Sequence of chain 1.E:
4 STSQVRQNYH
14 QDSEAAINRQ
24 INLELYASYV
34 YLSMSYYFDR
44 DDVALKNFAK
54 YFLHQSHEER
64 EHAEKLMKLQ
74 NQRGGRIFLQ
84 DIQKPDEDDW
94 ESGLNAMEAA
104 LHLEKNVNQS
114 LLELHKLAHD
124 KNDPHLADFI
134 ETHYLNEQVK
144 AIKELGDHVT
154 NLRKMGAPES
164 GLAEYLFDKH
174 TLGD

This small molecule binds to this protein.
Small molecule (SMILES): O=C(NO)c1cccc(C(=O)NO)c1

Sequence of chain 1.F:
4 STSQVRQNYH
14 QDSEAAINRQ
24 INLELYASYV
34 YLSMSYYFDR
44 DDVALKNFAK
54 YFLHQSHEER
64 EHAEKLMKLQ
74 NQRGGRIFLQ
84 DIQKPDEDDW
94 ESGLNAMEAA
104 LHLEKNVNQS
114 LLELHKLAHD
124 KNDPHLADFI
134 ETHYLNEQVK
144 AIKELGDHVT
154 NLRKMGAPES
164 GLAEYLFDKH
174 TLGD

Binding-site contacts:
Ligand atom C02 contacts residue HIS122 of chain 1.F at 3.3 Å.
Ligand atom O04 contacts residue HIS122 of chain 1.F at 2.3 Å.
Ligand atom C02 contacts residue HIS122 of chain 1.D at 3.5 Å.
Ligand atom N03 contacts residue HIS122 of chain 1.F at 3.1 Å.
Ligand atom O01 contacts residue ZN1 of chain 1.JB at 2.1 Å.
Ligand atom O04 contacts residue HIS122 of chain 1.D at 4.1 Å.
Ligand atom O04 contacts residue ZN1 of chain 1.JB at 2.0 Å.
Ligand atom N03 contacts residue HIS122 of chain 1.D at 4.4 Å.
Ligand atom C02 contacts residue HIS122 of chain 1.E at 4.0 Å.
Ligand atom O04 contacts residue HIS122 of chain 1.E at 2.7 Å.
Ligand atom C05 contacts residue ZN1 of chain 1.JB at 4.2 Å.
Ligand atom O01 contacts residue HIS122 of chain 1.F at 2.8 Å.
Ligand atom N03 contacts residue ZN1 of chain 1.JB at 2.7 Å.
Ligand atom C02 contacts residue ZN1 of chain 1.JB at 2.7 Å.
Ligand atom O01 contacts residue HIS122 of chain 1.E at 3.9 Å.
Ligand atom C05 contacts residue HIS122 of chain 1.D at 4.4 Å.
Ligand atom N03 contacts residue HIS122 of chain 1.E at 3.5 Å.
Ligand atom O01 contacts residue HIS122 of chain 1.D at 2.5 Å.

Sequence of chain 1.D:
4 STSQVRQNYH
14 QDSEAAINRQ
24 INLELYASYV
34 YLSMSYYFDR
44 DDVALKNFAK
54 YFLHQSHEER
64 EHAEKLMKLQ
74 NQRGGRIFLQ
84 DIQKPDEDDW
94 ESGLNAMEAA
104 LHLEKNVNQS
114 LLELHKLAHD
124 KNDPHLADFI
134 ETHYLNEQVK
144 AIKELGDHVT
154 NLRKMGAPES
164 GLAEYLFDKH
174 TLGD